Sequence of chain 1.A:
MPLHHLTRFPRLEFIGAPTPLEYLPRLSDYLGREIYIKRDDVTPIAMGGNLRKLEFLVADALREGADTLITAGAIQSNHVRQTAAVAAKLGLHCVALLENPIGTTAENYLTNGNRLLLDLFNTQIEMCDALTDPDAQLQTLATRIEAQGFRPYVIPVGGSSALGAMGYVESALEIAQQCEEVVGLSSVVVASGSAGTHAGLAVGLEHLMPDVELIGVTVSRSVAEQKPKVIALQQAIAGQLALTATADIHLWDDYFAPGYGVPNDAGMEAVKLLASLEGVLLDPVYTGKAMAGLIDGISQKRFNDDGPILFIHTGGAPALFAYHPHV

A small-molecule ligand and the protein it binds are described below.
Small molecule (SMILES): CC(=O)C(=O)O

Binding-site contacts:
Ligand atom OXT contacts residue SER235 of chain 1.A at 2.6 Å (h-bond).
Ligand atom CA contacts residue TYR275 of chain 1.A at 4.4 Å (hydrophobic).
Ligand atom O contacts residue GLY208 of chain 1.A at 3.8 Å.
Ligand atom CA contacts residue SER209 of chain 1.A at 3.9 Å.
Ligand atom O3 contacts residue TYR275 of chain 1.A at 3.7 Å.
Ligand atom CB contacts residue TYR301 of chain 1.A at 4.3 Å (hydrophobic).
Ligand atom C contacts residue SER209 of chain 1.A at 3.8 Å.
Ligand atom OXT contacts residue GLY208 of chain 1.A at 4.2 Å.
Ligand atom O3 contacts residue SER235 of chain 1.A at 4.2 Å.
Ligand atom CA contacts residue GLY208 of chain 1.A at 4.2 Å.
Ligand atom O contacts residue VAL172 of chain 1.A at 4.4 Å.
Ligand atom O contacts residue ARG236 of chain 1.A at 2.7 Å (salt-bridge).
Ligand atom CA contacts residue SER235 of chain 1.A at 4.4 Å.
Ligand atom O3 contacts residue TYR301 of chain 1.A at 3.8 Å.
Ligand atom O contacts residue SER209 of chain 1.A at 3.4 Å.
Ligand atom C contacts residue GLY208 of chain 1.A at 3.9 Å.
Ligand atom OXT contacts residue ARG236 of chain 1.A at 2.8 Å (salt-bridge).
Ligand atom O3 contacts residue VAL234 of chain 1.A at 4.5 Å.
Ligand atom O3 contacts residue GLY208 of chain 1.A at 3.8 Å.
Ligand atom CB contacts residue VAL172 of chain 1.A at 3.7 Å (hydrophobic).
Ligand atom C contacts residue ARG236 of chain 1.A at 3.1 Å.
Ligand atom C contacts residue SER235 of chain 1.A at 3.7 Å.
Ligand atom O contacts residue SER235 of chain 1.A at 4.5 Å.
Ligand atom O3 contacts residue SER209 of chain 1.A at 3.9 Å.